Binding-site contacts:
Ligand atom C26 contacts residue PHE398 of chain 1.A at 3.9 Å (hydrophobic).
Ligand atom C07 contacts residue TYR332 of chain 1.A at 3.9 Å (hydrophobic).
Ligand atom C11 contacts residue TRP82 of chain 1.A at 3.8 Å (hydrophobic).
Ligand atom C18 contacts residue PHE329 of chain 1.A at 3.5 Å (hydrophobic).
Ligand atom C03 contacts residue GOA1 of chain 1.L at 3.7 Å.
Ligand atom C07 contacts residue TRP430 of chain 1.A at 3.9 Å (hydrophobic).
Ligand atom C25 contacts residue PHE329 of chain 1.A at 3.9 Å (hydrophobic).
Ligand atom C08 contacts residue MET437 of chain 1.A at 3.8 Å (hydrophobic).
Ligand atom C16 contacts residue GLY117 of chain 1.A at 3.7 Å.
Ligand atom C25 contacts residue SER198 of chain 1.A at 3.8 Å.
Ligand atom C24 contacts residue PHE329 of chain 1.A at 3.7 Å (hydrophobic).
Ligand atom C14 contacts residue GLY116 of chain 1.A at 3.8 Å.
Ligand atom C12 contacts residue THR120 of chain 1.A at 3.1 Å.
Ligand atom O15 contacts residue THR120 of chain 1.A at 3.9 Å.
Ligand atom C19 contacts residue PHE329 of chain 1.A at 3.2 Å (hydrophobic).
Ligand atom C02 contacts residue ASP70 of chain 1.A at 3.5 Å.
Ligand atom C24 contacts residue GLY117 of chain 1.A at 3.9 Å.
Ligand atom C23 contacts residue PHE329 of chain 1.A at 3.9 Å (hydrophobic).
Ligand atom C16 contacts residue GLY116 of chain 1.A at 3.7 Å.
Ligand atom O15 contacts residue GOA1 of chain 1.L at 2.9 Å (h-bond).
Ligand atom O01 contacts residue ASP70 of chain 1.A at 3.9 Å.
Ligand atom C14 contacts residue THR120 of chain 1.A at 3.8 Å.
Ligand atom C11 contacts residue GOA1 of chain 1.L at 3.1 Å.
Ligand atom C28 contacts residue VAL288 of chain 1.A at 3.9 Å (hydrophobic).
Ligand atom N04 contacts residue GOA1 of chain 1.L at 3.4 Å (h-bond).
Ligand atom C20 contacts residue PHE329 of chain 1.A at 3.4 Å (hydrophobic).
Ligand atom N13 contacts residue THR120 of chain 1.A at 3.3 Å (h-bond).
Ligand atom C21 contacts residue TYR332 of chain 1.A at 3.6 Å (hydrophobic).
Ligand atom C09 contacts residue HIS438 of chain 1.A at 3.5 Å.
Ligand atom C09 contacts residue TRP82 of chain 1.A at 3.8 Å (hydrophobic).
Ligand atom C10 contacts residue GOA1 of chain 1.L at 3.4 Å.
Ligand atom C29 contacts residue PHE329 of chain 1.A at 3.9 Å (hydrophobic).
Ligand atom C08 contacts residue TRP430 of chain 1.A at 3.7 Å (hydrophobic).
Ligand atom C26 contacts residue TRP231 of chain 1.A at 3.8 Å (hydrophobic).
Ligand atom C27 contacts residue TRP231 of chain 1.A at 3.4 Å (hydrophobic).
Ligand atom C28 contacts residue LEU286 of chain 1.A at 3.4 Å (hydrophobic).
Ligand atom C06 contacts residue TRP82 of chain 1.A at 3.9 Å (hydrophobic).
Ligand atom C09 contacts residue TYR440 of chain 1.A at 3.9 Å (hydrophobic).
Ligand atom C21 contacts residue PHE329 of chain 1.A at 3.7 Å (hydrophobic).
Ligand atom C05 contacts residue TYR332 of chain 1.A at 3.5 Å (hydrophobic).

Sequence of chain 1.A:
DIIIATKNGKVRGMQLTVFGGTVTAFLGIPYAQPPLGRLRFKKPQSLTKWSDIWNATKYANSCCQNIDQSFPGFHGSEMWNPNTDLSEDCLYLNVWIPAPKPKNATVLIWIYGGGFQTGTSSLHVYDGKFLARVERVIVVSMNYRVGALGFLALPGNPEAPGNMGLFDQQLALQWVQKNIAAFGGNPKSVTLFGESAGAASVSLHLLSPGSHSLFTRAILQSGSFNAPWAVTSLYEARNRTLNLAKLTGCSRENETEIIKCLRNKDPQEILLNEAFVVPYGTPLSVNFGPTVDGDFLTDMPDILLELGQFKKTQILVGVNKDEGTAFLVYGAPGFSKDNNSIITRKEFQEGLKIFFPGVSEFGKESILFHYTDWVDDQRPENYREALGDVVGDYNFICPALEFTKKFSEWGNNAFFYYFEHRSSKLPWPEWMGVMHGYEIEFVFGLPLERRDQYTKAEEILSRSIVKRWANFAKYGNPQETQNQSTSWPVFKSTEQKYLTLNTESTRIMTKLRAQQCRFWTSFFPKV

The small molecule below binds the protein below.
Small molecule (SMILES): O=C(CC(c1ccccc1)c1ccccc1)NC[C@@H](O)CNCC1CCCCC1